Sequence of chain 1.A:
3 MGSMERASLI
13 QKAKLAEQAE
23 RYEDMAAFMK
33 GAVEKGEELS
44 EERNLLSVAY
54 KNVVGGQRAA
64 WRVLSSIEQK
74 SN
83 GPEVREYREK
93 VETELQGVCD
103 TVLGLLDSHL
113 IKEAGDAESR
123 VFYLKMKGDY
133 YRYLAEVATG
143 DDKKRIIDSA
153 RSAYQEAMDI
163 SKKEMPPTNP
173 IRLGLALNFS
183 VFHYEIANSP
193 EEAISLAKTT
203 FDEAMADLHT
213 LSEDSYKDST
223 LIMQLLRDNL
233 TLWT

Binding-site contacts:
Ligand atom O contacts residue U1B1 of chain 1.C at 3.1 Å (h-bond).
Ligand atom CA contacts residue GLU19 of chain 1.A at 3.4 Å.
Ligand atom CA contacts residue U1B1 of chain 1.D at 3.2 Å.
Ligand atom N contacts residue ASN180 of chain 1.A at 2.9 Å (h-bond).
Ligand atom O1P contacts residue ARG61 of chain 1.A at 2.9 Å (salt-bridge).
Ligand atom C contacts residue ASN55 of chain 1.A at 3.5 Å.
Ligand atom CB contacts residue TRP235 of chain 1.A at 3.6 Å (hydrophobic).
Ligand atom O contacts residue ASN55 of chain 1.A at 2.9 Å (h-bond).
Ligand atom O contacts residue ASN231 of chain 1.A at 2.9 Å (h-bond).
Ligand atom O contacts residue U1B1 of chain 1.C at 3.4 Å (h-bond).
Ligand atom CB contacts residue ASN180 of chain 1.A at 3.3 Å.
Ligand atom N contacts residue U1B1 of chain 1.D at 3.5 Å (h-bond).
Ligand atom CA contacts residue GLU187 of chain 1.A at 3.5 Å.
Ligand atom O contacts residue LYS54 of chain 1.A at 2.9 Å (salt-bridge).
Ligand atom CB contacts residue U1B1 of chain 1.D at 3.0 Å.
Ligand atom N contacts residue VAL51 of chain 1.A at 3.6 Å.
Ligand atom N contacts residue ASN231 of chain 1.A at 2.9 Å (h-bond).
Ligand atom CA contacts residue U1B1 of chain 1.C at 3.1 Å.
Ligand atom O contacts residue GLU187 of chain 1.A at 3.2 Å (salt-bridge).
Ligand atom O2P contacts residue ARG61 of chain 1.A at 2.9 Å (salt-bridge).
Ligand atom CA contacts residue ASN180 of chain 1.A at 3.4 Å.
Ligand atom CB contacts residue GLU19 of chain 1.A at 3.0 Å.
Ligand atom CA contacts residue ASN55 of chain 1.A at 3.3 Å.
Ligand atom O3P contacts residue TYR135 of chain 1.A at 2.6 Å (h-bond).
Ligand atom O1P contacts residue ARG134 of chain 1.A at 2.8 Å (salt-bridge).
Ligand atom O contacts residue VAL183 of chain 1.A at 3.6 Å.
Ligand atom N contacts residue GLU19 of chain 1.A at 2.6 Å (salt-bridge).
Ligand atom O3P contacts residue ARG134 of chain 1.A at 2.9 Å (salt-bridge).
Ligand atom O contacts residue VAL51 of chain 1.A at 3.5 Å.
Ligand atom C contacts residue U1B1 of chain 1.C at 3.3 Å.
Ligand atom CB contacts residue LEU234 of chain 1.A at 3.4 Å (hydrophobic).
Ligand atom O contacts residue LYS54 of chain 1.A at 3.3 Å (salt-bridge).
Ligand atom O2P contacts residue LYS54 of chain 1.A at 2.8 Å (salt-bridge).
Ligand atom N contacts residue LEU179 of chain 1.A at 3.5 Å.
Ligand atom O contacts residue U1B1 of chain 1.D at 3.1 Å.
Ligand atom CB contacts residue ASN231 of chain 1.A at 2.9 Å.
Ligand atom O3P contacts residue LYS54 of chain 1.A at 3.4 Å.
Ligand atom OG contacts residue GLU19 of chain 1.A at 3.6 Å (salt-bridge).
Ligand atom N contacts residue GLU187 of chain 1.A at 2.7 Å (salt-bridge).
Ligand atom O2P contacts residue U1B1 of chain 1.D at 3.3 Å.

This protein binds this small molecule.
Small molecule (SMILES): CC[C@H](C)[C@H](NC(=O)[C@H](COP(=O)(O)O)NC(=O)CNC(=O)[C@H](C)N)C(=O)N1CCC[C@H]1C(=O)NCC(=O)N[C@@H](C)C(=O)N[C@@H](C)C(=O)N[C@H](C=O)CO